Sequence of chain 1.B:
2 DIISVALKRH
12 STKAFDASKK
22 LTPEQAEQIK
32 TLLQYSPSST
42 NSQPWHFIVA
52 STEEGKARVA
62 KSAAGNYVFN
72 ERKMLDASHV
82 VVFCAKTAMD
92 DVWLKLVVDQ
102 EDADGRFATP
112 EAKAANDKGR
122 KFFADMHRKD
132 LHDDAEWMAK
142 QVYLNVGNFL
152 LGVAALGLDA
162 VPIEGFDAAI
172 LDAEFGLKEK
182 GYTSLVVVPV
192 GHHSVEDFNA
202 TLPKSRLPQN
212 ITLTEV

Sequence of chain 1.H:
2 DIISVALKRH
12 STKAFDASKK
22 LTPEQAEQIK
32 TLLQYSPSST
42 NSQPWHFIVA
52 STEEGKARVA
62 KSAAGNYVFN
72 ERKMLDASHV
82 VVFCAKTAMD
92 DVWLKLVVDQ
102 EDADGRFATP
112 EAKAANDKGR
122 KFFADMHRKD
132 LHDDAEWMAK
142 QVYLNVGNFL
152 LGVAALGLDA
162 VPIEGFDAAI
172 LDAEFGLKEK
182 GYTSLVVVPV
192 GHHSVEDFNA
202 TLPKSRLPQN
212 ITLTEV

The protein below binds the small molecule below.
Small molecule (SMILES): COc1ccc2cc3[n+](cc2c1OC)CCc1cc2c(cc1-3)OCO2

Binding-site contacts:
Ligand atom N1 contacts residue FMN1 of chain 1.K at 3.4 Å.
Ligand atom C2 contacts residue FMN1 of chain 1.K at 3.4 Å.
Ligand atom C9 contacts residue FMN1 of chain 1.K at 3.4 Å.
Ligand atom C16 contacts residue THR41 of chain 1.H at 3.5 Å.
Ligand atom C18 contacts residue FMN1 of chain 1.K at 3.5 Å.
Ligand atom O1 contacts residue GLU165 of chain 1.B at 3.0 Å (salt-bridge).
Ligand atom C4 contacts residue PHE124 of chain 1.H at 3.5 Å (hydrophobic).
Ligand atom C20 contacts residue ARG121 of chain 1.H at 3.3 Å.
Ligand atom C13 contacts residue DMS1 of chain 1.DA at 3.4 Å.
Ligand atom C8 contacts residue FMN1 of chain 1.K at 2.8 Å.
Ligand atom C7 contacts residue FMN1 of chain 1.K at 3.3 Å.
Ligand atom O2 contacts residue GLY166 of chain 1.B at 3.3 Å (h-bond).
Ligand atom O2 contacts residue PHE124 of chain 1.H at 3.2 Å.
Ligand atom C5 contacts residue FMN1 of chain 1.K at 3.4 Å.
Ligand atom C9 contacts residue PHE124 of chain 1.H at 3.0 Å (hydrophobic).
Ligand atom C9 contacts residue PHE70 of chain 1.B at 3.4 Å (hydrophobic).
Ligand atom C12 contacts residue DMS1 of chain 1.DA at 2.8 Å.
Ligand atom C7 contacts residue PHE70 of chain 1.B at 3.1 Å (hydrophobic).
Ligand atom C8 contacts residue THR41 of chain 1.H at 3.4 Å.
Ligand atom C15 contacts residue DMS1 of chain 1.DA at 3.3 Å.
Ligand atom C14 contacts residue PHE124 of chain 1.H at 3.4 Å (hydrophobic).
Ligand atom C20 contacts residue GLU102 of chain 1.H at 2.7 Å.
Ligand atom O2 contacts residue GLU165 of chain 1.B at 3.5 Å.
Ligand atom C8 contacts residue DMS1 of chain 1.DA at 2.7 Å.
Ligand atom C3 contacts residue DMS1 of chain 1.DA at 3.0 Å.
Ligand atom C16 contacts residue FMN1 of chain 1.K at 2.7 Å.
Ligand atom C17 contacts residue GLU165 of chain 1.B at 3.5 Å.
Ligand atom C20 contacts residue ASN117 of chain 1.H at 3.3 Å.
Ligand atom N1 contacts residue DMS1 of chain 1.DA at 3.2 Å (h-bond).
Ligand atom C6 contacts residue DMS1 of chain 1.DA at 3.1 Å.
Ligand atom C1 contacts residue DMS1 of chain 1.DA at 3.1 Å.
Ligand atom C10 contacts residue PHE70 of chain 1.B at 2.8 Å (hydrophobic).
Ligand atom C3 contacts residue THR41 of chain 1.H at 3.2 Å.
Ligand atom C13 contacts residue FMN1 of chain 1.K at 2.4 Å.
Ligand atom O3 contacts residue DMS1 of chain 1.DA at 3.4 Å.
Ligand atom C13 contacts residue THR41 of chain 1.H at 2.8 Å.
Ligand atom C17 contacts residue PHE124 of chain 1.H at 3.4 Å (hydrophobic).
Ligand atom C3 contacts residue FMN1 of chain 1.K at 3.2 Å.
Ligand atom O1 contacts residue SER40 of chain 1.H at 3.0 Å (h-bond).
Ligand atom C13 contacts residue ASN42 of chain 1.H at 3.5 Å.